Binding-site contacts:
Ligand atom C8 contacts residue MET126 of chain 5.C at 3.7 Å (hydrophobic).
Ligand atom O6 contacts residue ASN75 of chain 5.C at 3.8 Å.
Ligand atom O3 contacts residue NAG1 of chain 5.T at 2.4 Å (h-bond).
Ligand atom C6 contacts residue NAG1 of chain 5.T at 3.4 Å.
Ligand atom C1 contacts residue ASN75 of chain 5.C at 1.3 Å.
Ligand atom O7 contacts residue ASN75 of chain 5.C at 3.2 Å (h-bond).
Ligand atom O6 contacts residue GLU46 of chain 5.D at 3.8 Å.
Ligand atom N2 contacts residue ASN75 of chain 5.C at 3.0 Å (h-bond).
Ligand atom C8 contacts residue PHE98 of chain 5.C at 3.6 Å (hydrophobic).
Ligand atom C4 contacts residue ASN75 of chain 5.C at 4.0 Å.
Ligand atom C6 contacts residue ASN75 of chain 5.C at 3.8 Å.
Ligand atom C2 contacts residue ASN75 of chain 5.C at 2.6 Å.
Ligand atom C6 contacts residue CYS45 of chain 5.D at 4.4 Å (hydrophobic).
Ligand atom C7 contacts residue ASN75 of chain 5.C at 2.8 Å.
Ligand atom O6 contacts residue THR48 of chain 5.D at 4.0 Å.
Ligand atom O6 contacts residue NAG1 of chain 5.T at 4.1 Å.
Ligand atom C3 contacts residue NAG1 of chain 5.T at 3.3 Å.
Ligand atom C4 contacts residue NAG1 of chain 5.T at 2.9 Å.
Ligand atom O7 contacts residue MET126 of chain 5.C at 3.1 Å.
Ligand atom O6 contacts residue CYS45 of chain 5.D at 3.4 Å (h-bond).
Ligand atom C8 contacts residue ASN75 of chain 5.C at 3.0 Å.
Ligand atom O4 contacts residue NAG1 of chain 5.T at 1.6 Å.
Ligand atom C5 contacts residue ASN75 of chain 5.C at 3.2 Å.
Ligand atom O5 contacts residue THR48 of chain 5.D at 4.0 Å.
Ligand atom C3 contacts residue ASN75 of chain 5.C at 3.5 Å.
Ligand atom C2 contacts residue NAG1 of chain 5.T at 4.1 Å.
Ligand atom C6 contacts residue THR48 of chain 5.D at 4.4 Å.
Ligand atom C5 contacts residue NAG1 of chain 5.T at 3.7 Å.
Ligand atom O5 contacts residue ASN75 of chain 5.C at 2.1 Å (h-bond).
Ligand atom C7 contacts residue MET126 of chain 5.C at 3.8 Å (hydrophobic).

Sequence of chain 5.C:
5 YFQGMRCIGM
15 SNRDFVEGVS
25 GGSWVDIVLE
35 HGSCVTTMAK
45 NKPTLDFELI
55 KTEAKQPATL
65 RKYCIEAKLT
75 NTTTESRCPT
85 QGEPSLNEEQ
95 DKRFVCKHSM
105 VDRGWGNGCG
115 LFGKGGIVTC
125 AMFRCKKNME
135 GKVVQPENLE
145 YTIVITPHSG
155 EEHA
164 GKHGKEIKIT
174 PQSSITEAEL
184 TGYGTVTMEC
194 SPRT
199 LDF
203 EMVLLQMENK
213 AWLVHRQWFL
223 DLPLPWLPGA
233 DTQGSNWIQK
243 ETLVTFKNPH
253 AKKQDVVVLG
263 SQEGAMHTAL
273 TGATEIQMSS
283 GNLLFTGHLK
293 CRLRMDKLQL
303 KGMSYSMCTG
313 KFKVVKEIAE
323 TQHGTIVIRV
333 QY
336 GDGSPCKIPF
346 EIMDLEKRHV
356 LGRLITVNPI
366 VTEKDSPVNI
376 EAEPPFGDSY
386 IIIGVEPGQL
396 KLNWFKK

Sequence of chain 5.D:
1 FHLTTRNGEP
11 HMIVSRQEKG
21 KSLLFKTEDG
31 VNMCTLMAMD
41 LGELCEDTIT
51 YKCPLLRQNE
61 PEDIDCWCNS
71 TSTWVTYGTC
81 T

The small molecule below binds the protein below.
Small molecule (SMILES): CC(=O)N[C@@H]1[C@@H](O)[C@H](O)[C@@H](CO)O[C@H]1O